Sequence of chain 1.B:
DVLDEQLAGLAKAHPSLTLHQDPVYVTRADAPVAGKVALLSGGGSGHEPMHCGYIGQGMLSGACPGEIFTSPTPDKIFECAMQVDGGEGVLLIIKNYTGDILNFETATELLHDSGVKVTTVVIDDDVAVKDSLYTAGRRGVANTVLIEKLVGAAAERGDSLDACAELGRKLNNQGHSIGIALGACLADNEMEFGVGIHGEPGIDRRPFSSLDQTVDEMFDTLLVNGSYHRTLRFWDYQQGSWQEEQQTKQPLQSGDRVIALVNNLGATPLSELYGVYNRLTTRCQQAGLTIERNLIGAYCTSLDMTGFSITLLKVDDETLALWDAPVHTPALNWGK

Binding-site contacts:
Ligand atom O2 contacts residue GLY63 of chain 1.B at 3.2 Å (h-bond).
Ligand atom C3 contacts residue HIS228 of chain 1.B at 2.5 Å.
Ligand atom O4P contacts residue TYR116 of chain 1.B at 3.2 Å.
Ligand atom C2 contacts residue HIS228 of chain 1.B at 1.5 Å.
Ligand atom C3 contacts residue ASP119 of chain 1.B at 3.7 Å.
Ligand atom O1 contacts residue HIS228 of chain 1.B at 3.7 Å.
Ligand atom O4P contacts residue ASP119 of chain 1.B at 2.9 Å (salt-bridge).
Ligand atom O1 contacts residue GLY62 of chain 1.B at 3.2 Å.
Ligand atom O2P contacts residue HIS228 of chain 1.B at 4.0 Å.
Ligand atom C1 contacts residue GLY63 of chain 1.B at 4.0 Å.
Ligand atom C1 contacts residue TYR116 of chain 1.B at 4.0 Å (hydrophobic).
Ligand atom P contacts residue TYR116 of chain 1.B at 4.1 Å.
Ligand atom O2 contacts residue HIS66 of chain 1.B at 2.5 Å (h-bond).
Ligand atom O1P contacts residue ASP119 of chain 1.B at 3.1 Å (salt-bridge).
Ligand atom C3 contacts residue GLY63 of chain 1.B at 3.9 Å.
Ligand atom O2 contacts residue PHE88 of chain 1.B at 3.5 Å.
Ligand atom C1 contacts residue HIS228 of chain 1.B at 2.5 Å.
Ligand atom C2 contacts residue HIS66 of chain 1.B at 3.4 Å.
Ligand atom C2 contacts residue GLY63 of chain 1.B at 4.0 Å.
Ligand atom O3P contacts residue THR89 of chain 1.B at 3.5 Å.
Ligand atom O1 contacts residue LYS114 of chain 1.B at 3.3 Å (salt-bridge).
Ligand atom O1P contacts residue HIS228 of chain 1.B at 2.9 Å (h-bond).
Ligand atom C1 contacts residue ASP119 of chain 1.B at 3.4 Å.
Ligand atom C1 contacts residue LYS114 of chain 1.B at 3.6 Å.
Ligand atom C3 contacts residue SER90 of chain 1.B at 3.9 Å.
Ligand atom O2P contacts residue TYR153 of chain 1.B at 4.1 Å.
Ligand atom O1 contacts residue ASP119 of chain 1.B at 2.6 Å (salt-bridge).
Ligand atom O2 contacts residue THR89 of chain 1.B at 4.0 Å.
Ligand atom P contacts residue ASP119 of chain 1.B at 3.5 Å.
Ligand atom O3P contacts residue PHE88 of chain 1.B at 3.6 Å.
Ligand atom C3 contacts residue THR89 of chain 1.B at 3.8 Å.
Ligand atom O1P contacts residue PHE88 of chain 1.B at 4.1 Å.
Ligand atom O4P contacts residue GLY118 of chain 1.B at 3.1 Å (h-bond).
Ligand atom O2 contacts residue HIS228 of chain 1.B at 2.4 Å (h-bond).
Ligand atom O1 contacts residue GLY63 of chain 1.B at 3.0 Å (h-bond).
Ligand atom O3P contacts residue ASP119 of chain 1.B at 3.8 Å.
Ligand atom O3P contacts residue SER90 of chain 1.B at 2.9 Å (h-bond).
Ligand atom C1 contacts residue HIS66 of chain 1.B at 3.8 Å.
Ligand atom C3 contacts residue PHE88 of chain 1.B at 3.4 Å (hydrophobic).
Ligand atom O1P contacts residue TYR116 of chain 1.B at 4.0 Å.

This protein binds this small molecule.
Small molecule (SMILES): O=C[C@H](O)COP(=O)(O)O